Binding-site contacts:
Ligand atom C4 contacts residue PHE290 of chain 1.C at 4.0 Å (hydrophobic).
Ligand atom O2 contacts residue TRP291 of chain 1.C at 3.3 Å.
Ligand atom O1 contacts residue ASP159 of chain 1.C at 3.4 Å (salt-bridge).
Ligand atom O2 contacts residue THR163 of chain 1.C at 3.5 Å (h-bond).
Ligand atom C8 contacts residue LEU267 of chain 1.C at 4.1 Å (hydrophobic).
Ligand atom C3 contacts residue ASP159 of chain 1.C at 3.1 Å.
Ligand atom C2 contacts residue SER51 of chain 1.C at 3.5 Å.
Ligand atom C5 contacts residue PHE290 of chain 1.C at 3.9 Å (hydrophobic).
Ligand atom O1 contacts residue ZN1 of chain 1.M at 3.8 Å.
Ligand atom C8 contacts residue SER51 of chain 1.C at 3.3 Å.
Ligand atom C7 contacts residue SER51 of chain 1.C at 4.3 Å.
Ligand atom O2 contacts residue PHE290 of chain 1.C at 4.1 Å.
Ligand atom O2 contacts residue ASP159 of chain 1.C at 4.0 Å.
Ligand atom C4 contacts residue TRP291 of chain 1.C at 4.1 Å (hydrophobic).
Ligand atom C3 contacts residue TRP291 of chain 1.C at 3.8 Å (hydrophobic).
Ligand atom C1 contacts residue ASP159 of chain 1.C at 3.9 Å.
Ligand atom C7 contacts residue LEU267 of chain 1.C at 3.9 Å (hydrophobic).
Ligand atom C5 contacts residue LEU124 of chain 1.C at 3.8 Å (hydrophobic).
Ligand atom C4 contacts residue LEU124 of chain 1.C at 3.8 Å (hydrophobic).
Ligand atom C3 contacts residue THR163 of chain 1.C at 3.7 Å.
Ligand atom C1 contacts residue SER51 of chain 1.C at 3.3 Å.
Ligand atom O1 contacts residue HIS70 of chain 1.C at 3.5 Å.
Ligand atom C5 contacts residue TRP121 of chain 1.C at 3.9 Å (hydrophobic).
Ligand atom O1 contacts residue SER51 of chain 1.C at 2.8 Å (h-bond).
Ligand atom O1 contacts residue CYS49 of chain 1.C at 4.3 Å.
Ligand atom C6 contacts residue LEU60 of chain 1.C at 4.4 Å (hydrophobic).

A small-molecule ligand and the protein it binds are described below.
Small molecule (SMILES): OC[C@H](O)c1ccccc1

Sequence of chain 1.C:
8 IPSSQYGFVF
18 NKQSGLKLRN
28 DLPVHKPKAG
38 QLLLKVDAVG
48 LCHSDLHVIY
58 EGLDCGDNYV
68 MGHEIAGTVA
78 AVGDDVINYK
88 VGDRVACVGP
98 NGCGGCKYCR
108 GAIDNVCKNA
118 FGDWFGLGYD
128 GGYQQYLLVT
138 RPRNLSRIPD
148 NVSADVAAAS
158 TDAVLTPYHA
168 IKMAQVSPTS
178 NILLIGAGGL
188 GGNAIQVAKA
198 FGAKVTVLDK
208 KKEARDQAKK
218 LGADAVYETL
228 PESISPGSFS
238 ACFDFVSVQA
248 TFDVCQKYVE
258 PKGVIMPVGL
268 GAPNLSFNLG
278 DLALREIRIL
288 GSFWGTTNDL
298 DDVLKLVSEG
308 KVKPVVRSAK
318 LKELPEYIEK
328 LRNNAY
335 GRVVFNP